Sequence of chain 1.C:
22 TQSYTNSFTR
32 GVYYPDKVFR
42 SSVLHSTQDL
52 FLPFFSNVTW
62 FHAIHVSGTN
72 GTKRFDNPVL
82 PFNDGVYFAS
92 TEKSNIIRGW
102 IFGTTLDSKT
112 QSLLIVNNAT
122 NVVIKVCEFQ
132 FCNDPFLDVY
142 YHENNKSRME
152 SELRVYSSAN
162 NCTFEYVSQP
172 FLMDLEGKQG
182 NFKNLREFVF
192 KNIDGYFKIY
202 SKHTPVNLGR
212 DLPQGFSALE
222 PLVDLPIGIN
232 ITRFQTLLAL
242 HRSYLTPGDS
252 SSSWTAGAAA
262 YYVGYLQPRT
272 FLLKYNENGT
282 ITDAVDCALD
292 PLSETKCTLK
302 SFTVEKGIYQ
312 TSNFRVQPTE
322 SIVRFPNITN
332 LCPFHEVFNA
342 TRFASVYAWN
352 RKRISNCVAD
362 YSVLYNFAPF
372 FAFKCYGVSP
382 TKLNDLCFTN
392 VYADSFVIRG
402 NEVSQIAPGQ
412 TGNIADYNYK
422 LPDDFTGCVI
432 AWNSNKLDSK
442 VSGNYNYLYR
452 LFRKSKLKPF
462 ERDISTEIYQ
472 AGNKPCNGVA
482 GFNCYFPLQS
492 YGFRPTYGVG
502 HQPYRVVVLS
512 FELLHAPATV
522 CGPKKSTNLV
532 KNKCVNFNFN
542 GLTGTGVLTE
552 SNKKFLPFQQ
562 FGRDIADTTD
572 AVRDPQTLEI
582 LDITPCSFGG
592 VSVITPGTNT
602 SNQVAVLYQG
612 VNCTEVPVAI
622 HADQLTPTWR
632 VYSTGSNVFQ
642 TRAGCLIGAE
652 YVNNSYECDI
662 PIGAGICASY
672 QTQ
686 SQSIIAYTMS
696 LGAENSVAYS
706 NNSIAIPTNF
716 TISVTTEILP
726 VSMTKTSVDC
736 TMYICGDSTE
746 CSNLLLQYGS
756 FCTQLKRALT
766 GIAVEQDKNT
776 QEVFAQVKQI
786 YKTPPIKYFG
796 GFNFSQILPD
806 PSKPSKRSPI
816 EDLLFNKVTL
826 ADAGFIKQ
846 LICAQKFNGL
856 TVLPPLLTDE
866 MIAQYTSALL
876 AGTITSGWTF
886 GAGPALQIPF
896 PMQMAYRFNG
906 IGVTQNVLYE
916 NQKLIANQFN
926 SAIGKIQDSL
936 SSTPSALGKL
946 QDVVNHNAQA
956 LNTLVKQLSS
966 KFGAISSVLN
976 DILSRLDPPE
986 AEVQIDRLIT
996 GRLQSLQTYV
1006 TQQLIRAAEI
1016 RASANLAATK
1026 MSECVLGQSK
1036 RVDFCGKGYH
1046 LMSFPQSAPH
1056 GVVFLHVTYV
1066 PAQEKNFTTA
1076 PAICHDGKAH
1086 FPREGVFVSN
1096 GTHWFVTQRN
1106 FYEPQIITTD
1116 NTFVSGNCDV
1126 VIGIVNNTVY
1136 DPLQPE

Binding-site contacts:
Ligand atom C4 contacts residue ASN279 of chain 1.C at 4.2 Å.
Ligand atom O5 contacts residue GLU278 of chain 1.C at 3.5 Å (salt-bridge).
Ligand atom N2 contacts residue ASN279 of chain 1.C at 2.8 Å (h-bond).
Ligand atom C3 contacts residue ASN279 of chain 1.C at 3.8 Å.
Ligand atom C5 contacts residue ASN279 of chain 1.C at 3.7 Å.
Ligand atom C2 contacts residue ASN279 of chain 1.C at 2.4 Å.
Ligand atom C7 contacts residue ASN279 of chain 1.C at 3.3 Å.
Ligand atom O7 contacts residue ASN279 of chain 1.C at 4.0 Å.
Ligand atom C1 contacts residue ASN279 of chain 1.C at 1.4 Å.
Ligand atom C5 contacts residue GLU278 of chain 1.C at 4.0 Å.
Ligand atom O5 contacts residue ASN279 of chain 1.C at 2.4 Å (h-bond).
Ligand atom C8 contacts residue ASN279 of chain 1.C at 3.3 Å.
Ligand atom C1 contacts residue GLU278 of chain 1.C at 3.2 Å.

A protein and the small-molecule ligand that binds it are described below.
Small molecule (SMILES): CC(=O)N[C@@H]1[C@@H](O)[C@H](O)[C@@H](CO)O[C@H]1O